Sequence of chain 1.HA:
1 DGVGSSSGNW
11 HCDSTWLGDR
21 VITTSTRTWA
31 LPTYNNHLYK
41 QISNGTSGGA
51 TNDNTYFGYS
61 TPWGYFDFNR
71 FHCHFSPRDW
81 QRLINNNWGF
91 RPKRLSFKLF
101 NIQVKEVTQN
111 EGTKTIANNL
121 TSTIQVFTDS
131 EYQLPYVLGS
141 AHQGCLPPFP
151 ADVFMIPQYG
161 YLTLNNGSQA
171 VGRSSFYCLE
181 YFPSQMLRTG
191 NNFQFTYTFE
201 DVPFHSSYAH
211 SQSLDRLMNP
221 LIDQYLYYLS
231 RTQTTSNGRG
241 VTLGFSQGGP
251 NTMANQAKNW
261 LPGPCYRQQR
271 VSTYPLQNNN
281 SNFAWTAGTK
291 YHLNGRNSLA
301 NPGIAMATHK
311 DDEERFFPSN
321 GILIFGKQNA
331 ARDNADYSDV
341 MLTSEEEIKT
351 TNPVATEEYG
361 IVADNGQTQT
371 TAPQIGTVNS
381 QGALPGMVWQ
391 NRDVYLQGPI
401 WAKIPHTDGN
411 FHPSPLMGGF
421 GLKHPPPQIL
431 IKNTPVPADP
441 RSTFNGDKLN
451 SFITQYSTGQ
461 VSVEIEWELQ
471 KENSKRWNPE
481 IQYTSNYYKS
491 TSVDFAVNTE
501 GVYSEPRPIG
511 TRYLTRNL

Binding-site contacts:
Ligand atom C1' contacts residue HIS412 of chain 1.HA at 4.3 Å.
Ligand atom N9 contacts residue PRO413 of chain 1.HA at 4.3 Å.
Ligand atom N6 contacts residue SER414 of chain 1.HA at 3.7 Å.
Ligand atom C8 contacts residue PRO203 of chain 1.HA at 4.2 Å (hydrophobic).
Ligand atom C8 contacts residue HIS412 of chain 1.HA at 3.4 Å.
Ligand atom C6 contacts residue SER414 of chain 1.HA at 4.0 Å.
Ligand atom C5 contacts residue SER414 of chain 1.HA at 3.9 Å.
Ligand atom O3' contacts residue PRO413 of chain 1.HA at 4.2 Å.
Ligand atom C2' contacts residue PRO413 of chain 1.HA at 3.8 Å (hydrophobic).
Ligand atom N6 contacts residue PRO415 of chain 1.HA at 4.2 Å.
Ligand atom C2' contacts residue HIS412 of chain 1.HA at 3.1 Å.
Ligand atom N6 contacts residue GLY421 of chain 1.HA at 3.3 Å (h-bond).
Ligand atom N6 contacts residue GLY419 of chain 1.HA at 3.5 Å (h-bond).
Ligand atom N7 contacts residue PRO203 of chain 1.HA at 4.0 Å.
Ligand atom C4 contacts residue PRO203 of chain 1.HA at 4.2 Å (hydrophobic).
Ligand atom N6 contacts residue PHE420 of chain 1.HA at 3.7 Å.
Ligand atom N1 contacts residue GLY421 of chain 1.HA at 3.1 Å (h-bond).
Ligand atom C5 contacts residue PRO413 of chain 1.HA at 4.0 Å (hydrophobic).
Ligand atom C2 contacts residue ILE404 of chain 1.HA at 4.4 Å (hydrophobic).
Ligand atom N9 contacts residue HIS412 of chain 1.HA at 4.3 Å.
Ligand atom C2 contacts residue PRO413 of chain 1.HA at 3.5 Å (hydrophobic).
Ligand atom C6 contacts residue PRO203 of chain 1.HA at 4.3 Å (hydrophobic).
Ligand atom C2 contacts residue VAL202 of chain 1.HA at 4.2 Å (hydrophobic).
Ligand atom N1 contacts residue VAL202 of chain 1.HA at 3.7 Å.
Ligand atom C6 contacts residue PRO413 of chain 1.HA at 3.8 Å (hydrophobic).
Ligand atom C6 contacts residue GLY421 of chain 1.HA at 3.6 Å.
Ligand atom N3 contacts residue PRO413 of chain 1.HA at 3.8 Å.
Ligand atom N9 contacts residue PRO203 of chain 1.HA at 4.4 Å.
Ligand atom C4 contacts residue PRO413 of chain 1.HA at 4.0 Å (hydrophobic).
Ligand atom N1 contacts residue PHE420 of chain 1.HA at 4.2 Å.
Ligand atom N1 contacts residue PRO413 of chain 1.HA at 3.5 Å (h-bond).
Ligand atom C2 contacts residue GLY421 of chain 1.HA at 3.4 Å.
Ligand atom C1' contacts residue PRO413 of chain 1.HA at 3.9 Å (hydrophobic).
Ligand atom C6 contacts residue VAL202 of chain 1.HA at 4.2 Å (hydrophobic).
Ligand atom N7 contacts residue SER414 of chain 1.HA at 3.6 Å.
Ligand atom N7 contacts residue HIS412 of chain 1.HA at 4.1 Å.
Ligand atom C8 contacts residue SER414 of chain 1.HA at 4.3 Å.
Ligand atom C5 contacts residue PRO203 of chain 1.HA at 3.9 Å (hydrophobic).
Ligand atom N7 contacts residue ASN391 of chain 1.HA at 3.9 Å.
Ligand atom C3' contacts residue HIS412 of chain 1.HA at 4.0 Å.

This small molecule binds to this protein.
Small molecule (SMILES): Nc1ncnc2c1ncn2[C@H]1C[C@H](O)[C@@H](COP(=O)(O)O)O1